The protein below binds the small molecule below.
Small molecule (SMILES): CC(=O)N[C@@H]1[C@@H](O)[C@H](O)[C@@H](CO)O[C@H]1O

Binding-site contacts:
Ligand atom O5 contacts residue THR280 of chain 1.E at 3.9 Å.
Ligand atom C5 contacts residue THR280 of chain 1.E at 4.0 Å.
Ligand atom C6 contacts residue THR280 of chain 1.E at 4.0 Å.
Ligand atom O6 contacts residue THR280 of chain 1.E at 4.5 Å.
Ligand atom C4 contacts residue ASN278 of chain 1.E at 4.3 Å.
Ligand atom C1 contacts residue THR280 of chain 1.E at 4.0 Å.
Ligand atom C1 contacts residue ASN278 of chain 1.E at 1.5 Å.
Ligand atom O5 contacts residue ASN278 of chain 1.E at 2.5 Å (h-bond).
Ligand atom C1 contacts residue ASN281 of chain 1.E at 4.4 Å.
Ligand atom C5 contacts residue ASN278 of chain 1.E at 3.8 Å.
Ligand atom C3 contacts residue ASN278 of chain 1.E at 3.9 Å.
Ligand atom O7 contacts residue ASN278 of chain 1.E at 4.1 Å.
Ligand atom C2 contacts residue ASN278 of chain 1.E at 2.5 Å.
Ligand atom O5 contacts residue ASN281 of chain 1.E at 4.0 Å.
Ligand atom C7 contacts residue ASN278 of chain 1.E at 3.7 Å.
Ligand atom N2 contacts residue ASN278 of chain 1.E at 2.9 Å (h-bond).

Sequence of chain 1.E:
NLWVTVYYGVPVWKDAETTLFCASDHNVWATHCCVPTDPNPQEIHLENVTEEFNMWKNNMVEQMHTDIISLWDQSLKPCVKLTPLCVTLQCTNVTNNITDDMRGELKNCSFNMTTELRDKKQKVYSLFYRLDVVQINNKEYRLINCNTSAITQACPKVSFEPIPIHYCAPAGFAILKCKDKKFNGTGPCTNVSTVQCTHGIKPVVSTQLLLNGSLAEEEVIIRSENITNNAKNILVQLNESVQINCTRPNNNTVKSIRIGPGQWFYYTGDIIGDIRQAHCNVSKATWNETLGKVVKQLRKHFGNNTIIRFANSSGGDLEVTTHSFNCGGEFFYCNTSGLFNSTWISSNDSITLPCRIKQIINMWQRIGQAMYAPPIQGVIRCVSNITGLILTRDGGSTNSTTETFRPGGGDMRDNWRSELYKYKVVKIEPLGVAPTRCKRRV